A protein and the small-molecule ligand that binds it are described below.
Small molecule (SMILES): [H]/N=C(\N)NCC12CC3CC(CC(C3)C1)C2

Binding-site contacts:
Ligand atom C5 contacts residue LEU234 of chain 1.A at 3.9 Å (hydrophobic).
Ligand atom C11 contacts residue LEU238 of chain 1.A at 4.1 Å (hydrophobic).
Ligand atom C1 contacts residue PRO224 of chain 1.A at 4.3 Å (hydrophobic).
Ligand atom N contacts residue ARG220 of chain 1.A at 4.3 Å.
Ligand atom C5 contacts residue ARG237 of chain 1.A at 4.0 Å.
Ligand atom N1 contacts residue PRO224 of chain 1.A at 3.7 Å.
Ligand atom C1 contacts residue LEU222 of chain 1.A at 3.4 Å (hydrophobic).
Ligand atom C5 contacts residue LEU238 of chain 1.A at 3.6 Å (hydrophobic).
Ligand atom C3 contacts residue LEU222 of chain 1.A at 3.3 Å (hydrophobic).
Ligand atom N contacts residue THR221 of chain 1.A at 2.8 Å (h-bond).
Ligand atom C11 contacts residue LEU222 of chain 1.A at 4.4 Å (hydrophobic).
Ligand atom N1 contacts residue LEU222 of chain 1.A at 2.7 Å (h-bond).
Ligand atom C contacts residue SO41 of chain 1.I at 3.8 Å.
Ligand atom C8 contacts residue MET268 of chain 1.A at 4.0 Å (hydrophobic).
Ligand atom C3 contacts residue PHE223 of chain 1.A at 4.2 Å (hydrophobic).
Ligand atom C contacts residue PRO224 of chain 1.A at 3.8 Å (hydrophobic).
Ligand atom C5 contacts residue MET268 of chain 1.A at 4.0 Å (hydrophobic).
Ligand atom N contacts residue SO41 of chain 1.I at 3.2 Å (h-bond).
Ligand atom N1 contacts residue SO41 of chain 1.I at 3.9 Å.
Ligand atom N contacts residue PRO224 of chain 1.A at 4.1 Å.
Ligand atom C2 contacts residue LEU222 of chain 1.A at 3.9 Å (hydrophobic).
Ligand atom C9 contacts residue SO41 of chain 1.I at 4.1 Å.
Ligand atom C3 contacts residue LEU234 of chain 1.A at 4.4 Å (hydrophobic).
Ligand atom C7 contacts residue ARG237 of chain 1.A at 3.9 Å.
Ligand atom C contacts residue THR221 of chain 1.A at 3.7 Å.
Ligand atom C9 contacts residue VAL273 of chain 1.A at 4.5 Å (hydrophobic).
Ligand atom C6 contacts residue ARG237 of chain 1.A at 3.9 Å.
Ligand atom C4 contacts residue LEU222 of chain 1.A at 4.2 Å (hydrophobic).
Ligand atom C6 contacts residue MET268 of chain 1.A at 4.3 Å (hydrophobic).
Ligand atom C8 contacts residue ARG237 of chain 1.A at 4.1 Å.
Ligand atom C contacts residue LEU222 of chain 1.A at 3.7 Å (hydrophobic).
Ligand atom C4 contacts residue PHE223 of chain 1.A at 4.4 Å (hydrophobic).
Ligand atom N2 contacts residue PRO224 of chain 1.A at 4.3 Å.
Ligand atom C11 contacts residue VAL273 of chain 1.A at 3.6 Å (hydrophobic).
Ligand atom N1 contacts residue THR221 of chain 1.A at 4.0 Å.
Ligand atom C1 contacts residue LEU234 of chain 1.A at 4.0 Å (hydrophobic).
Ligand atom C10 contacts residue SO41 of chain 1.I at 3.6 Å.
Ligand atom C7 contacts residue LEU234 of chain 1.A at 4.1 Å (hydrophobic).
Ligand atom N contacts residue LEU222 of chain 1.A at 3.9 Å.
Ligand atom C4 contacts residue LEU238 of chain 1.A at 3.8 Å (hydrophobic).

Sequence of chain 1.A:
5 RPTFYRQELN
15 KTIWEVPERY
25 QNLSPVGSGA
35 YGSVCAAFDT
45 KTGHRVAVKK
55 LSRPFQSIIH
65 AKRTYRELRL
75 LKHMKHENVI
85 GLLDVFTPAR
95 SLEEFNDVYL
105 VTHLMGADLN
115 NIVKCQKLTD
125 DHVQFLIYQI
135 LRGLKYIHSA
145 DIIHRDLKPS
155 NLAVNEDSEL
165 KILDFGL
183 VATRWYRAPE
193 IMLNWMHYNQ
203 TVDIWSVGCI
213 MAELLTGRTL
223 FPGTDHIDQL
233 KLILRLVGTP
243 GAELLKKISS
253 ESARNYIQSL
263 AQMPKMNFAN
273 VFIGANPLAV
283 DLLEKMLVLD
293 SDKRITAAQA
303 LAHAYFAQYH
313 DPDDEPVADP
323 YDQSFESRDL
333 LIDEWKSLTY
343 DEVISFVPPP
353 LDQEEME